The protein below binds the small molecule below.
Small molecule (SMILES): CC(=O)N[C@H]1[C@H](O[C@H]2[C@H](O)[C@@H](NC(C)=O)CO[C@@H]2CO)O[C@H](CO)[C@@H](O[C@@H]2O[C@H](CO)[C@@H](O)[C@H](O)[C@@H]2O)[C@@H]1O

Sequence of chain 3.D:
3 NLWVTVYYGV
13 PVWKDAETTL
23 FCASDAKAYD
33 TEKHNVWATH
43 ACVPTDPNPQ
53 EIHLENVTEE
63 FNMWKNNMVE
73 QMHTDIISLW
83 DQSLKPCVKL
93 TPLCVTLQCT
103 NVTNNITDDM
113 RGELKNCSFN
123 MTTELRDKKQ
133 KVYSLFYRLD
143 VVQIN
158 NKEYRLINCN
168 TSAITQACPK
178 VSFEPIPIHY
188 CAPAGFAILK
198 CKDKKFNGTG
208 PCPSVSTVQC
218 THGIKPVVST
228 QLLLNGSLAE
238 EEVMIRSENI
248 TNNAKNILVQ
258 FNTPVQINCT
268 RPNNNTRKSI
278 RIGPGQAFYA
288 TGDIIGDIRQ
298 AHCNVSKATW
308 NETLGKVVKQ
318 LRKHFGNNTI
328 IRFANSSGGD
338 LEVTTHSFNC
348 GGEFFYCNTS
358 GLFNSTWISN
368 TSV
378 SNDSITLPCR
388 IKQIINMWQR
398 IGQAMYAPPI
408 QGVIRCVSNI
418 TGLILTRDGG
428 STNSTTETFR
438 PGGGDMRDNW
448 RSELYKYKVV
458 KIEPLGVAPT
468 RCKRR

Binding-site contacts:
Ligand atom N2 contacts residue NAG1 of chain 3.N at 3.7 Å.
Ligand atom C8 contacts residue ASN355 of chain 3.D at 3.4 Å.
Ligand atom O7 contacts residue NAG1 of chain 3.O at 3.9 Å.
Ligand atom C8 contacts residue NAG1 of chain 3.N at 3.7 Å.
Ligand atom O7 contacts residue ARG387 of chain 3.D at 4.1 Å.
Ligand atom C8 contacts residue NAG2 of chain 3.N at 3.8 Å.
Ligand atom O3 contacts residue NAG1 of chain 3.N at 4.3 Å.
Ligand atom C7 contacts residue NAG2 of chain 3.N at 3.6 Å.
Ligand atom O6 contacts residue ASP111 of chain 3.D at 4.3 Å.
Ligand atom C7 contacts residue ASN355 of chain 3.D at 3.1 Å.
Ligand atom C1 contacts residue SER357 of chain 3.D at 4.0 Å.
Ligand atom O5 contacts residue NAG2 of chain 3.N at 4.5 Å.
Ligand atom C3 contacts residue NAG2 of chain 3.N at 3.4 Å.
Ligand atom C3 contacts residue NAG1 of chain 3.N at 4.4 Å.
Ligand atom C7 contacts residue NAG1 of chain 3.N at 4.3 Å.
Ligand atom O4 contacts residue NAG1 of chain 3.N at 4.4 Å.
Ligand atom O2 contacts residue NAG2 of chain 3.N at 4.5 Å.
Ligand atom C7 contacts residue NAG1 of chain 3.O at 4.0 Å.
Ligand atom O6 contacts residue NAG2 of chain 3.N at 3.8 Å.
Ligand atom C6 contacts residue NAG1 of chain 3.O at 3.8 Å.
Ligand atom C8 contacts residue NAG1 of chain 3.O at 3.3 Å.
Ligand atom N2 contacts residue NAG2 of chain 3.N at 3.2 Å (h-bond).
Ligand atom O3 contacts residue NAG2 of chain 3.N at 2.3 Å (h-bond).
Ligand atom O7 contacts residue ASN355 of chain 3.D at 3.8 Å.
Ligand atom O7 contacts residue NAG2 of chain 3.N at 4.4 Å.
Ligand atom N2 contacts residue ASN355 of chain 3.D at 3.0 Å (h-bond).
Ligand atom O6 contacts residue NAG1 of chain 3.O at 3.4 Å.
Ligand atom C5 contacts residue SER357 of chain 3.D at 4.3 Å.
Ligand atom C2 contacts residue NAG2 of chain 3.N at 3.3 Å.
Ligand atom O5 contacts residue SER357 of chain 3.D at 4.2 Å.
Ligand atom O2 contacts residue BMA3 of chain 3.N at 4.3 Å.
Ligand atom C1 contacts residue ASN355 of chain 3.D at 3.4 Å.
Ligand atom O6 contacts residue BMA3 of chain 3.N at 4.3 Å.
Ligand atom C2 contacts residue ASN355 of chain 3.D at 3.8 Å.